The small molecule below binds the protein below.
Small molecule (SMILES): C[C@H](NC(=O)[C@@H](c1cccnc1)N(C(=O)CCl)c1ccc(-c2ccccc2)cc1)c1ccccc1

Binding-site contacts:
Ligand atom C20 contacts residue GLU166 of chain 1.B at 3.5 Å.
Ligand atom O01 contacts residue ASN142 of chain 1.B at 3.0 Å (h-bond).
Ligand atom C06 contacts residue HIS164 of chain 1.B at 3.5 Å.
Ligand atom C21 contacts residue PHE140 of chain 1.B at 3.6 Å (hydrophobic).
Ligand atom C04 contacts residue CYS145 of chain 1.B at 3.7 Å (hydrophobic).
Ligand atom C12 contacts residue HIS41 of chain 1.B at 3.8 Å.
Ligand atom O33 contacts residue GLU166 of chain 1.B at 2.7 Å (salt-bridge).
Ligand atom C20 contacts residue PHE140 of chain 1.B at 3.2 Å (hydrophobic).
Ligand atom CL35 contacts residue SER144 of chain 1.B at 3.8 Å.
Ligand atom O01 contacts residue GLY143 of chain 1.B at 2.9 Å (h-bond).
Ligand atom C06 contacts residue HIS41 of chain 1.B at 3.6 Å.
Ligand atom N19 contacts residue HIS163 of chain 1.B at 2.9 Å (h-bond).
Ligand atom C22 contacts residue ASN142 of chain 1.B at 3.8 Å.
Ligand atom C10 contacts residue CYS44 of chain 1.B at 3.5 Å (hydrophobic).
Ligand atom C11 contacts residue TYR54 of chain 1.B at 3.7 Å (hydrophobic).
Ligand atom N19 contacts residue SER144 of chain 1.B at 3.4 Å (h-bond).
Ligand atom C11 contacts residue CYS44 of chain 1.B at 3.8 Å (hydrophobic).
Ligand atom C05 contacts residue HIS164 of chain 1.B at 3.2 Å.
Ligand atom C13 contacts residue HIS41 of chain 1.B at 3.8 Å.
Ligand atom C21 contacts residue ASN142 of chain 1.B at 3.6 Å.
Ligand atom CL35 contacts residue CYS145 of chain 1.B at 2.8 Å.
Ligand atom C20 contacts residue SER144 of chain 1.B at 3.7 Å.
Ligand atom C07 contacts residue HIS41 of chain 1.B at 3.6 Å.
Ligand atom C18 contacts residue HIS163 of chain 1.B at 3.5 Å.
Ligand atom C12 contacts residue ASP187 of chain 1.B at 3.6 Å.
Ligand atom C02 contacts residue CYS145 of chain 1.B at 3.0 Å (hydrophobic).
Ligand atom C30 contacts residue GLN189 of chain 1.B at 3.8 Å.
Ligand atom C05 contacts residue CYS145 of chain 1.B at 3.5 Å (hydrophobic).
Ligand atom C20 contacts residue LEU141 of chain 1.B at 3.5 Å (hydrophobic).
Ligand atom C10 contacts residue MET49 of chain 1.B at 3.5 Å (hydrophobic).
Ligand atom O33 contacts residue MET165 of chain 1.B at 3.3 Å.
Ligand atom C25 contacts residue GLU166 of chain 1.B at 3.6 Å.
Ligand atom C12 contacts residue TYR54 of chain 1.B at 3.8 Å (hydrophobic).
Ligand atom C21 contacts residue GLU166 of chain 1.B at 3.5 Å.
Ligand atom N03 contacts residue CYS145 of chain 1.B at 3.5 Å (h-bond).
Ligand atom C09 contacts residue HIS41 of chain 1.B at 3.8 Å.
Ligand atom C08 contacts residue HIS41 of chain 1.B at 3.7 Å.
Ligand atom C21 contacts residue LEU141 of chain 1.B at 3.5 Å (hydrophobic).
Ligand atom CL35 contacts residue GLY143 of chain 1.B at 3.5 Å.
Ligand atom C34 contacts residue CYS145 of chain 1.B at 1.7 Å (hydrophobic).

Sequence of chain 1.B:
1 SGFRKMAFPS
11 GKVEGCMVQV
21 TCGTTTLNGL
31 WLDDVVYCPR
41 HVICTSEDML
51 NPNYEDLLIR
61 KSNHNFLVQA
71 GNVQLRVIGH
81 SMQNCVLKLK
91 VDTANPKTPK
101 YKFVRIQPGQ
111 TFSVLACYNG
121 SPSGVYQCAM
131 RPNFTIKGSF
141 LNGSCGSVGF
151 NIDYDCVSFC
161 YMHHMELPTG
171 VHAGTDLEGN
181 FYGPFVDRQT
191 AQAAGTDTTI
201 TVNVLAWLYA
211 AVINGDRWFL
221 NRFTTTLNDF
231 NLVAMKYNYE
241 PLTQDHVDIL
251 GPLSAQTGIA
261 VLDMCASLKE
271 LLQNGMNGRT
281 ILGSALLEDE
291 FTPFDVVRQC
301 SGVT